Binding-site contacts:
Ligand atom C5 contacts residue ARG148 of chain 1.C at 3.3 Å.
Ligand atom C7 contacts residue GLN111 of chain 1.C at 4.1 Å.
Ligand atom O5 contacts residue ASN115 of chain 1.C at 2.4 Å (h-bond).
Ligand atom C4 contacts residue ASN115 of chain 1.C at 4.0 Å.
Ligand atom N2 contacts residue GLN111 of chain 1.C at 3.8 Å.
Ligand atom N2 contacts residue ASN115 of chain 1.C at 2.7 Å (h-bond).
Ligand atom C3 contacts residue ASN115 of chain 1.C at 3.6 Å.
Ligand atom C5 contacts residue ASN115 of chain 1.C at 3.6 Å.
Ligand atom O7 contacts residue ASN115 of chain 1.C at 3.9 Å.
Ligand atom C2 contacts residue ASN115 of chain 1.C at 2.2 Å.
Ligand atom C1 contacts residue ARG148 of chain 1.C at 3.8 Å.
Ligand atom O5 contacts residue ARG148 of chain 1.C at 3.2 Å (salt-bridge).
Ligand atom C8 contacts residue GLN111 of chain 1.C at 3.3 Å.
Ligand atom C7 contacts residue ASN115 of chain 1.C at 3.6 Å.
Ligand atom C1 contacts residue ASN115 of chain 1.C at 1.4 Å.
Ligand atom C6 contacts residue ARG148 of chain 1.C at 3.5 Å.

This protein binds this small molecule.
Small molecule (SMILES): CC(=O)N[C@@H]1[C@@H](O)[C@H](O)[C@@H](CO)O[C@H]1O

Sequence of chain 1.C:
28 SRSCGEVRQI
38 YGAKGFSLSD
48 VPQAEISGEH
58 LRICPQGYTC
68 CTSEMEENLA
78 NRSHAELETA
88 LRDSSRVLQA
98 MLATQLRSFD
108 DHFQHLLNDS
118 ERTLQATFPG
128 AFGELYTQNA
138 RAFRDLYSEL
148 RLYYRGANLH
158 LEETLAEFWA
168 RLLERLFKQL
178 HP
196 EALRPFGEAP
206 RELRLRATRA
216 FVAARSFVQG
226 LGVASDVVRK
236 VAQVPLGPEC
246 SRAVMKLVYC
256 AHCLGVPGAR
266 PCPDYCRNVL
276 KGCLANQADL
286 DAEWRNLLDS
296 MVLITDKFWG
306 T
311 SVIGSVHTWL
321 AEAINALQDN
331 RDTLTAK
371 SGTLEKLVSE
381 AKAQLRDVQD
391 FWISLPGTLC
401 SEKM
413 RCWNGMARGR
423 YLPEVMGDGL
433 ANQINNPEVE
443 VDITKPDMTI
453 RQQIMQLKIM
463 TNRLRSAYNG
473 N